Binding-site contacts:
Ligand atom C09 contacts residue GLU180 of chain 1.B at 3.5 Å.
Ligand atom O15 contacts residue ASN182 of chain 1.B at 3.2 Å (h-bond).
Ligand atom O17 contacts residue ILE61 of chain 1.B at 3.7 Å.
Ligand atom O17 contacts residue CIT1 of chain 1.G at 0.7 Å.
Ligand atom O15 contacts residue CIT1 of chain 1.G at 2.6 Å (h-bond).
Ligand atom C05 contacts residue CIT1 of chain 1.G at 1.1 Å.
Ligand atom O17 contacts residue ARG40 of chain 1.B at 3.2 Å (salt-bridge).
Ligand atom O14 contacts residue CIT1 of chain 1.G at 1.9 Å (h-bond).
Ligand atom O11 contacts residue CIT1 of chain 1.G at 0.8 Å (h-bond).
Ligand atom N03 contacts residue CIT1 of chain 1.G at 2.2 Å (h-bond).
Ligand atom O18 contacts residue LYS63 of chain 1.B at 3.0 Å (salt-bridge).
Ligand atom O18 contacts residue CIT1 of chain 1.G at 3.3 Å (h-bond).
Ligand atom C10 contacts residue CIT1 of chain 1.G at 1.2 Å.
Ligand atom C09 contacts residue CIT1 of chain 1.G at 0.5 Å.
Ligand atom P12 contacts residue CIT1 of chain 1.G at 1.2 Å.
Ligand atom C16 contacts residue ARG40 of chain 1.B at 3.5 Å.
Ligand atom O17 contacts residue GLN11 of chain 1.B at 2.9 Å (h-bond).
Ligand atom C10 contacts residue GLU180 of chain 1.B at 3.7 Å.
Ligand atom P12 contacts residue GLY204 of chain 1.B at 3.7 Å.
Ligand atom O13 contacts residue ARG208 of chain 1.B at 3.7 Å.
Ligand atom O13 contacts residue CIT1 of chain 1.G at 0.9 Å (h-bond).
Ligand atom C16 contacts residue LYS63 of chain 1.B at 3.4 Å.
Ligand atom O08 contacts residue CIT1 of chain 1.G at 0.8 Å (h-bond).
Ligand atom O14 contacts residue GLY204 of chain 1.B at 3.6 Å.
Ligand atom O13 contacts residue GLY204 of chain 1.B at 2.8 Å (h-bond).
Ligand atom C04 contacts residue CIT1 of chain 1.G at 0.9 Å.
Ligand atom O17 contacts residue LYS63 of chain 1.B at 3.4 Å (salt-bridge).
Ligand atom C04 contacts residue LYS63 of chain 1.B at 3.1 Å.
Ligand atom O08 contacts residue THR145 of chain 1.B at 3.6 Å.
Ligand atom C07 contacts residue GLU180 of chain 1.B at 2.9 Å.
Ligand atom O14 contacts residue VAL202 of chain 1.B at 3.7 Å.
Ligand atom C07 contacts residue CIT1 of chain 1.G at 0.7 Å.
Ligand atom C01 contacts residue LEU146 of chain 1.B at 3.5 Å (hydrophobic).
Ligand atom C16 contacts residue GLU180 of chain 1.B at 3.7 Å.
Ligand atom C16 contacts residue CIT1 of chain 1.G at 0.9 Å.
Ligand atom O06 contacts residue CIT1 of chain 1.G at 0.9 Å (h-bond).
Ligand atom O08 contacts residue GLU180 of chain 1.B at 2.3 Å (salt-bridge).
Ligand atom C02 contacts residue CIT1 of chain 1.G at 3.1 Å.
Ligand atom O14 contacts residue GLY203 of chain 1.B at 2.7 Å (h-bond).
Ligand atom O13 contacts residue GLY203 of chain 1.B at 3.6 Å.

Sequence of chain 1.B:
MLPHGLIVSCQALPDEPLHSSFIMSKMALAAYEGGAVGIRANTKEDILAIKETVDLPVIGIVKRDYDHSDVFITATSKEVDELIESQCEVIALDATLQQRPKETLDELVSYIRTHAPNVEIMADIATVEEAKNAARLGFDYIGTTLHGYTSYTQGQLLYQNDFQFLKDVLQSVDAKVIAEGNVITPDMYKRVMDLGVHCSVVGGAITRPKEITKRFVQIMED

The protein below binds the small molecule below.
Small molecule (SMILES): CC(=O)N[C@H](C=O)[C@@H](O)[C@H](O)CCOP(=O)(O)O